Binding-site contacts:
Ligand atom O2 contacts residue TYR193 of chain 25.A at 3.4 Å.
Ligand atom N4 contacts residue TYR193 of chain 25.A at 3.5 Å.
Ligand atom C14 contacts residue MET217 of chain 25.A at 3.9 Å (hydrophobic).
Ligand atom C13 contacts residue THR102 of chain 25.A at 4.3 Å.
Ligand atom C11 contacts residue HIS241 of chain 25.A at 3.7 Å.
Ligand atom C3 contacts residue LEU103 of chain 25.A at 4.2 Å (hydrophobic).
Ligand atom C8 contacts residue LEU103 of chain 25.A at 3.1 Å (hydrophobic).
Ligand atom C17 contacts residue ILE101 of chain 25.A at 3.8 Å (hydrophobic).
Ligand atom C1 contacts residue MET195 of chain 25.A at 4.3 Å (hydrophobic).
Ligand atom C10 contacts residue HIS241 of chain 25.A at 3.6 Å.
Ligand atom C18 contacts residue ILE125 of chain 25.A at 4.2 Å (hydrophobic).
Ligand atom C6 contacts residue THR102 of chain 25.A at 4.3 Å.
Ligand atom C21 contacts residue ILE220 of chain 25.A at 3.5 Å (hydrophobic).
Ligand atom C1 contacts residue TYR193 of chain 25.A at 3.8 Å (hydrophobic).
Ligand atom C13 contacts residue ILE101 of chain 25.A at 3.4 Å (hydrophobic).
Ligand atom C1 contacts residue TYR194 of chain 25.A at 4.2 Å (hydrophobic).
Ligand atom C18 contacts residue ILE220 of chain 25.A at 4.3 Å (hydrophobic).
Ligand atom C14 contacts residue ILE101 of chain 25.A at 4.1 Å (hydrophobic).
Ligand atom O2 contacts residue MET195 of chain 25.A at 4.4 Å.
Ligand atom C16 contacts residue TYR147 of chain 25.A at 4.3 Å (hydrophobic).
Ligand atom C3 contacts residue PHE121 of chain 25.A at 4.4 Å (hydrophobic).
Ligand atom C3 contacts residue TYR193 of chain 25.A at 3.8 Å (hydrophobic).
Ligand atom C7 contacts residue LEU103 of chain 25.A at 3.2 Å (hydrophobic).
Ligand atom C8 contacts residue PHE121 of chain 25.A at 4.3 Å (hydrophobic).
Ligand atom N5 contacts residue MET217 of chain 25.A at 3.3 Å (h-bond).
Ligand atom C17 contacts residue ILE220 of chain 25.A at 3.9 Å (hydrophobic).
Ligand atom C1 contacts residue ASN215 of chain 25.A at 3.6 Å.
Ligand atom C20 contacts residue ILE125 of chain 25.A at 3.4 Å (hydrophobic).
Ligand atom C14 contacts residue LEU187 of chain 25.A at 4.3 Å (hydrophobic).
Ligand atom C19 contacts residue ILE125 of chain 25.A at 3.2 Å (hydrophobic).
Ligand atom C7 contacts residue THR102 of chain 25.A at 4.2 Å.
Ligand atom C10 contacts residue SER123 of chain 25.A at 4.2 Å.
Ligand atom C21 contacts residue ILE101 of chain 25.A at 4.0 Å (hydrophobic).
Ligand atom C21 contacts residue TYR147 of chain 25.A at 2.7 Å (hydrophobic).
Ligand atom C18 contacts residue PHE182 of chain 25.A at 4.0 Å (hydrophobic).
Ligand atom C15 contacts residue ILE101 of chain 25.A at 4.1 Å (hydrophobic).
Ligand atom N4 contacts residue MET217 of chain 25.A at 3.3 Å.
Ligand atom C16 contacts residue ILE101 of chain 25.A at 3.5 Å (hydrophobic).
Ligand atom N5 contacts residue TYR193 of chain 25.A at 4.0 Å.
Ligand atom C17 contacts residue TYR147 of chain 25.A at 4.0 Å (hydrophobic).

Sequence of chain 25.A:
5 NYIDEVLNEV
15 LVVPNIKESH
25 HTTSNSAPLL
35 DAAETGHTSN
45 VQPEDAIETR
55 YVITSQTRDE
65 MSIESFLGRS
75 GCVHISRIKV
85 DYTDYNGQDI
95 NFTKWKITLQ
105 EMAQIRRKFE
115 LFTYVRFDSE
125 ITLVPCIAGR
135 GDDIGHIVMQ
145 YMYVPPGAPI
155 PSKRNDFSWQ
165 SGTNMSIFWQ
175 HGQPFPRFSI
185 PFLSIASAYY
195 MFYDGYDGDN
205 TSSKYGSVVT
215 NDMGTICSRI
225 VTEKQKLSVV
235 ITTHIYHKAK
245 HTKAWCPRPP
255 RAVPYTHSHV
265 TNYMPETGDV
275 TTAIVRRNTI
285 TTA

This protein binds this small molecule.
Small molecule (SMILES): COc1ccc(N2CCN(c3cccc(C)c3)CC2)nn1